Binding-site contacts:
Ligand atom O7 contacts residue ASN408 of chain 1.C at 4.3 Å.
Ligand atom C1 contacts residue ASN408 of chain 1.C at 1.4 Å.
Ligand atom C8 contacts residue ASN224 of chain 1.C at 3.3 Å.
Ligand atom O5 contacts residue PRO253 of chain 1.C at 3.6 Å.
Ligand atom C7 contacts residue ASN224 of chain 1.C at 4.1 Å.
Ligand atom C2 contacts residue ASN408 of chain 1.C at 2.4 Å.
Ligand atom C7 contacts residue NAG1 of chain 1.GA at 4.5 Å.
Ligand atom C5 contacts residue ASN408 of chain 1.C at 3.7 Å.
Ligand atom C8 contacts residue NAG1 of chain 1.GA at 3.4 Å.
Ligand atom N2 contacts residue ASN408 of chain 1.C at 2.9 Å (h-bond).
Ligand atom O6 contacts residue PRO253 of chain 1.C at 4.1 Å.
Ligand atom C7 contacts residue ASN408 of chain 1.C at 3.8 Å.
Ligand atom O5 contacts residue ASN408 of chain 1.C at 2.4 Å (h-bond).
Ligand atom C3 contacts residue ASN408 of chain 1.C at 3.8 Å.
Ligand atom C4 contacts residue ASN408 of chain 1.C at 4.2 Å.
Ligand atom C1 contacts residue PRO253 of chain 1.C at 4.4 Å (hydrophobic).

Sequence of chain 1.C:
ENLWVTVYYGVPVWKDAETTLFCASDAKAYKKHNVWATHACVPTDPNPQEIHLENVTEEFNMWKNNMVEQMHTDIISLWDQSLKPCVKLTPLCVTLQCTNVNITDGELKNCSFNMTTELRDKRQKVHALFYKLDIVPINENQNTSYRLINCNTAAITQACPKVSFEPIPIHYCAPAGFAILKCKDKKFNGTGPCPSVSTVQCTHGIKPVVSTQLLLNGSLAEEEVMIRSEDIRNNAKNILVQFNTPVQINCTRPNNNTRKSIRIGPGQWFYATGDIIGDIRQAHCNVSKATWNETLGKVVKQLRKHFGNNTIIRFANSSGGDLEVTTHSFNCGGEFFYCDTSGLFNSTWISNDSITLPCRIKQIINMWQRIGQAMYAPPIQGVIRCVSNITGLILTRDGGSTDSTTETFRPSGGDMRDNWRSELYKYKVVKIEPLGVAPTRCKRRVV

This small molecule binds to this protein.
Small molecule (SMILES): CC(=O)N[C@@H]1[C@@H](O)[C@H](O)[C@@H](CO)O[C@H]1O